Sequence of chain 1.C:
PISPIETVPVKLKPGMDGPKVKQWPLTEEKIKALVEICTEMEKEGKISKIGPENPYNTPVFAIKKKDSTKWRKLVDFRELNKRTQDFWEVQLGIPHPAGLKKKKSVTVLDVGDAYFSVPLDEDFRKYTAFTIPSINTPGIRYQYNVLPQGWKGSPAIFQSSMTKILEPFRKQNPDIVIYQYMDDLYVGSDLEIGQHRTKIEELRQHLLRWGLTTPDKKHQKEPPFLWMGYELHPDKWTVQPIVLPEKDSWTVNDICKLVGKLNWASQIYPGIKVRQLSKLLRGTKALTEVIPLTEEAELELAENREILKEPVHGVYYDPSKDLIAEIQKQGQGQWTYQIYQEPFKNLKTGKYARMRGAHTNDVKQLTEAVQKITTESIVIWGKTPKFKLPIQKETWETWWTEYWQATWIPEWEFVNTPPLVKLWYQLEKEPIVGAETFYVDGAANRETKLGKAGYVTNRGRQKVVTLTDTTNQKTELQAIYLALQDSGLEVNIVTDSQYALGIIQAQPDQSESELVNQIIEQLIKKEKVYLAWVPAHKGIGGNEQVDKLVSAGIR

Binding-site contacts:
Ligand atom C3' contacts residue GLN223 of chain 1.C at 4.1 Å.
Ligand atom OP2 contacts residue MG1 of chain 1.G at 4.1 Å.
Ligand atom C2 contacts residue LEU229 of chain 1.C at 4.2 Å (hydrophobic).
Ligand atom N3 contacts residue LEU229 of chain 1.C at 3.9 Å.
Ligand atom C5 contacts residue LEU229 of chain 1.C at 3.7 Å (hydrophobic).
Ligand atom OP1 contacts residue ASP111 of chain 1.C at 3.1 Å (salt-bridge).
Ligand atom C2' contacts residue LEU229 of chain 1.C at 4.2 Å (hydrophobic).
Ligand atom C4 contacts residue LEU229 of chain 1.C at 3.6 Å (hydrophobic).
Ligand atom OP1 contacts residue D4T1 of chain 1.K at 3.1 Å (h-bond).
Ligand atom C5M contacts residue LEU229 of chain 1.C at 4.2 Å (hydrophobic).
Ligand atom N3 contacts residue LYS67 of chain 1.C at 4.4 Å.
Ligand atom OP1 contacts residue MG1 of chain 1.J at 4.4 Å.
Ligand atom P contacts residue MG1 of chain 1.G at 2.9 Å.
Ligand atom N1 contacts residue LEU229 of chain 1.C at 4.2 Å.
Ligand atom OP1 contacts residue MG1 of chain 1.G at 2.2 Å.
Ligand atom OP2 contacts residue LYS67 of chain 1.C at 4.2 Å.
Ligand atom C2 contacts residue LYS67 of chain 1.C at 4.1 Å.
Ligand atom O4 contacts residue LEU229 of chain 1.C at 4.1 Å.
Ligand atom C6 contacts residue LEU229 of chain 1.C at 3.9 Å (hydrophobic).
Ligand atom C4' contacts residue LYS221 of chain 1.C at 4.3 Å.
Ligand atom O5' contacts residue ASP187 of chain 1.C at 4.2 Å.
Ligand atom C3' contacts residue ASP187 of chain 1.C at 4.3 Å.
Ligand atom C5' contacts residue LYS67 of chain 1.C at 3.6 Å.
Ligand atom O5' contacts residue ASP111 of chain 1.C at 4.1 Å.
Ligand atom C2' contacts residue GLN223 of chain 1.C at 3.7 Å.
Ligand atom C4' contacts residue LYS67 of chain 1.C at 4.4 Å.
Ligand atom OP2 contacts residue D4T1 of chain 1.K at 3.5 Å (h-bond).
Ligand atom O4' contacts residue LYS67 of chain 1.C at 3.9 Å.
Ligand atom P contacts residue LYS221 of chain 1.C at 4.1 Å.
Ligand atom C3' contacts residue LEU229 of chain 1.C at 4.4 Å (hydrophobic).
Ligand atom P contacts residue ASP111 of chain 1.C at 4.0 Å.
Ligand atom O5' contacts residue MG1 of chain 1.G at 3.8 Å.
Ligand atom OP1 contacts residue LYS221 of chain 1.C at 2.7 Å (salt-bridge).
Ligand atom P contacts residue D4T1 of chain 1.K at 3.8 Å.
Ligand atom O2 contacts residue LYS67 of chain 1.C at 3.2 Å (salt-bridge).

A protein and the small-molecule ligand that binds it are described below.
Small molecule (SMILES): Cc1cn([C@H]2C=C[C@@H](COP(=O)(O)O)O2)c(=O)[nH]c1=O